Sequence of chain 2.A:
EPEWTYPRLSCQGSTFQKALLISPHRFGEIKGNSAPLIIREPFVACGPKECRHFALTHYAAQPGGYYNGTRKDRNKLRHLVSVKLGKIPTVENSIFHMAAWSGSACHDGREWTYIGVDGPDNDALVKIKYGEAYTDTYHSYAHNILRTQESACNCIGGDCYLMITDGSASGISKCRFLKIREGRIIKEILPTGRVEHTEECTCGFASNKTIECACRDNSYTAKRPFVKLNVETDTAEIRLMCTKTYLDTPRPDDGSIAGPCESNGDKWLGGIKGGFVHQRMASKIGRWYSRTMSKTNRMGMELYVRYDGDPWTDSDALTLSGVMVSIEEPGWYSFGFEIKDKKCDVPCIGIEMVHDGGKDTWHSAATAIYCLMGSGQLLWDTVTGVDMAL

This protein binds this small molecule.
Small molecule (SMILES): CC(=O)N[C@H]1[C@H]([C@H](O)[C@H](O)CO)O[C@H](P(=O)(O)O)C[C@@H]1O

Binding-site contacts:
Ligand atom C9 contacts residue ALA169 of chain 2.A at 3.6 Å (hydrophobic).
Ligand atom C8 contacts residue GLU199 of chain 2.A at 3.4 Å.
Ligand atom C2 contacts residue TYR333 of chain 2.A at 3.0 Å (hydrophobic).
Ligand atom C3 contacts residue TYR333 of chain 2.A at 3.6 Å (hydrophobic).
Ligand atom O10 contacts residue ASP73 of chain 2.A at 4.0 Å.
Ligand atom C3 contacts residue ARG40 of chain 2.A at 3.5 Å.
Ligand atom C9 contacts residue GLU199 of chain 2.A at 3.4 Å.
Ligand atom O1P contacts residue ARG40 of chain 2.A at 4.0 Å.
Ligand atom C2 contacts residue ARG216 of chain 2.A at 3.9 Å.
Ligand atom C2 contacts residue ARG40 of chain 2.A at 4.0 Å.
Ligand atom C11 contacts residue TRP101 of chain 2.A at 4.0 Å (hydrophobic).
Ligand atom O9 contacts residue GLU199 of chain 2.A at 3.0 Å (salt-bridge).
Ligand atom O2P contacts residue TYR333 of chain 2.A at 3.9 Å.
Ligand atom P1 contacts residue ARG40 of chain 2.A at 3.7 Å.
Ligand atom O4 contacts residue GLU41 of chain 2.A at 3.3 Å (salt-bridge).
Ligand atom O9 contacts residue ALA169 of chain 2.A at 3.6 Å.
Ligand atom C6 contacts residue TYR333 of chain 2.A at 4.1 Å (hydrophobic).
Ligand atom C9 contacts residue ASN218 of chain 2.A at 3.9 Å.
Ligand atom C11 contacts residue ARG147 of chain 2.A at 3.8 Å.
Ligand atom O3P contacts residue ARG40 of chain 2.A at 2.4 Å (salt-bridge).
Ligand atom O10 contacts residue ARG74 of chain 2.A at 2.8 Å (salt-bridge).
Ligand atom C4 contacts residue GLU41 of chain 2.A at 3.7 Å.
Ligand atom C3 contacts residue ASP73 of chain 2.A at 3.9 Å.
Ligand atom O8 contacts residue ARG216 of chain 2.A at 3.9 Å.
Ligand atom C10 contacts residue ARG74 of chain 2.A at 4.0 Å.
Ligand atom O4 contacts residue ASP73 of chain 2.A at 3.7 Å.
Ligand atom O3P contacts residue TYR333 of chain 2.A at 3.6 Å.
Ligand atom O6 contacts residue TYR333 of chain 2.A at 3.9 Å.
Ligand atom O1P contacts residue ARG298 of chain 2.A at 4.1 Å.
Ligand atom C3 contacts residue GLU41 of chain 2.A at 3.7 Å.
Ligand atom C4 contacts residue TYR333 of chain 2.A at 3.9 Å (hydrophobic).
Ligand atom C8 contacts residue ARG216 of chain 2.A at 3.9 Å.
Ligand atom O8 contacts residue GLU199 of chain 2.A at 2.8 Å (salt-bridge).
Ligand atom P1 contacts residue TYR333 of chain 2.A at 3.8 Å.
Ligand atom O9 contacts residue ARG147 of chain 2.A at 3.3 Å (salt-bridge).
Ligand atom P1 contacts residue ARG298 of chain 2.A at 3.4 Å.
Ligand atom O8 contacts residue GLU200 of chain 2.A at 4.0 Å.
Ligand atom O3P contacts residue ARG298 of chain 2.A at 2.5 Å (salt-bridge).
Ligand atom O2P contacts residue ARG298 of chain 2.A at 3.5 Å (salt-bridge).
Ligand atom O2P contacts residue ARG216 of chain 2.A at 3.4 Å (salt-bridge).